Sequence of chain 1.A:
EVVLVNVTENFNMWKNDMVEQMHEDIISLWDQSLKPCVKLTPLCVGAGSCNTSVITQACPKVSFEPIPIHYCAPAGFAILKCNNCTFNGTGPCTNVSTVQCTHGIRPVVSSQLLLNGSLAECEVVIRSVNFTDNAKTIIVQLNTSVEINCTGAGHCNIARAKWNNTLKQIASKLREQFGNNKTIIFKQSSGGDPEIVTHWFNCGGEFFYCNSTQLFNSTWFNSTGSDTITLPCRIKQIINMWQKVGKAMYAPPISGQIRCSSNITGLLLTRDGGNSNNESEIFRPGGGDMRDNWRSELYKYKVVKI

Binding-site contacts:
Ligand atom C5 contacts residue THR132 of chain 1.A at 4.0 Å.
Ligand atom O7 contacts residue ASN130 of chain 1.A at 3.5 Å (h-bond).
Ligand atom C6 contacts residue ASP133 of chain 1.A at 3.8 Å.
Ligand atom C1 contacts residue ASN130 of chain 1.A at 1.4 Å.
Ligand atom C5 contacts residue ASP133 of chain 1.A at 4.2 Å.
Ligand atom O5 contacts residue ASN130 of chain 1.A at 2.4 Å (h-bond).
Ligand atom O6 contacts residue THR132 of chain 1.A at 4.2 Å.
Ligand atom C4 contacts residue ASN130 of chain 1.A at 4.1 Å.
Ligand atom N2 contacts residue ASN130 of chain 1.A at 2.8 Å (h-bond).
Ligand atom O6 contacts residue ASP133 of chain 1.A at 3.7 Å.
Ligand atom C1 contacts residue THR132 of chain 1.A at 4.3 Å.
Ligand atom C1 contacts residue ASP133 of chain 1.A at 4.1 Å.
Ligand atom C6 contacts residue THR132 of chain 1.A at 3.5 Å.
Ligand atom C2 contacts residue ASN130 of chain 1.A at 2.3 Å.
Ligand atom O6 contacts residue LYS30 of chain 1.B at 4.5 Å.
Ligand atom C7 contacts residue ASN130 of chain 1.A at 3.4 Å.
Ligand atom O5 contacts residue ASP133 of chain 1.A at 3.3 Å.
Ligand atom C3 contacts residue ASN130 of chain 1.A at 3.7 Å.
Ligand atom C5 contacts residue ASN130 of chain 1.A at 3.6 Å.
Ligand atom O5 contacts residue THR132 of chain 1.A at 4.0 Å.

Sequence of chain 1.B:
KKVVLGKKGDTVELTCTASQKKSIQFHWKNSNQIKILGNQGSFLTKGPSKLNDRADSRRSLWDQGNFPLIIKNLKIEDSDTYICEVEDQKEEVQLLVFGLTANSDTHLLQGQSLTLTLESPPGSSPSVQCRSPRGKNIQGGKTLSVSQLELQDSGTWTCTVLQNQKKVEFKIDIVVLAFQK

This small molecule binds to this protein.
Small molecule (SMILES): CC(=O)N[C@@H]1[C@@H](O)[C@H](O)[C@@H](CO)O[C@H]1O